Binding-site contacts:
Ligand atom C1 contacts residue ASN62 of chain 1.B at 1.4 Å.
Ligand atom C2 contacts residue ASN62 of chain 1.B at 2.4 Å.
Ligand atom N2 contacts residue ASN62 of chain 1.B at 2.9 Å (h-bond).
Ligand atom C5 contacts residue ASN62 of chain 1.B at 3.7 Å.
Ligand atom C1 contacts residue PRO60 of chain 1.B at 4.4 Å (hydrophobic).
Ligand atom N2 contacts residue PRO59 of chain 1.B at 3.8 Å.
Ligand atom C7 contacts residue ASN62 of chain 1.B at 3.2 Å.
Ligand atom N2 contacts residue PRO60 of chain 1.B at 3.4 Å (h-bond).
Ligand atom C8 contacts residue ASN55 of chain 1.B at 3.4 Å.
Ligand atom O7 contacts residue ASN62 of chain 1.B at 3.1 Å (h-bond).
Ligand atom C8 contacts residue ASN62 of chain 1.B at 4.4 Å.
Ligand atom C8 contacts residue PRO59 of chain 1.B at 3.9 Å (hydrophobic).
Ligand atom C7 contacts residue PRO59 of chain 1.B at 4.5 Å (hydrophobic).
Ligand atom C4 contacts residue ASN62 of chain 1.B at 4.3 Å.
Ligand atom C8 contacts residue PRO60 of chain 1.B at 3.3 Å (hydrophobic).
Ligand atom C7 contacts residue PRO60 of chain 1.B at 3.6 Å (hydrophobic).
Ligand atom C3 contacts residue ASN62 of chain 1.B at 3.7 Å.
Ligand atom O5 contacts residue ASN62 of chain 1.B at 2.4 Å (h-bond).
Ligand atom O3 contacts residue PRO59 of chain 1.B at 4.3 Å.

This protein binds this small molecule.
Small molecule (SMILES): CC(=O)N[C@H]1[C@H](O[C@H]2[C@H](O)[C@@H](NC(C)=O)CO[C@@H]2CO)O[C@H](CO)[C@@H](O)[C@@H]1O

Sequence of chain 1.B:
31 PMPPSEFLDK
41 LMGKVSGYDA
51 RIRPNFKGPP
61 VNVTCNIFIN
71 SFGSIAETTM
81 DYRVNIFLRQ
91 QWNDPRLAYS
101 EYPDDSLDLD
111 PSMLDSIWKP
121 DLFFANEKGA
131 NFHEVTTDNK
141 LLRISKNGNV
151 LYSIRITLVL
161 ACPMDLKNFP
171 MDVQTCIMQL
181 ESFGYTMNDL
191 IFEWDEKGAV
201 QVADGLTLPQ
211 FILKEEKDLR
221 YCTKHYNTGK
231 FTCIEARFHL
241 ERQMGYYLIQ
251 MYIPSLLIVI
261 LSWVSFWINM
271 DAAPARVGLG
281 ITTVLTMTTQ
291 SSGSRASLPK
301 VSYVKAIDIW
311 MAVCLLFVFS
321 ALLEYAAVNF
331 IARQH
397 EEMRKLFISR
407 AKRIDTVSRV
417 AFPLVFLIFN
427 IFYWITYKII